A protein and the small-molecule ligand that binds it are described below.
Small molecule (SMILES): N[C@@H](CCC(=O)O)C(=O)O

Sequence of chain 1.D:
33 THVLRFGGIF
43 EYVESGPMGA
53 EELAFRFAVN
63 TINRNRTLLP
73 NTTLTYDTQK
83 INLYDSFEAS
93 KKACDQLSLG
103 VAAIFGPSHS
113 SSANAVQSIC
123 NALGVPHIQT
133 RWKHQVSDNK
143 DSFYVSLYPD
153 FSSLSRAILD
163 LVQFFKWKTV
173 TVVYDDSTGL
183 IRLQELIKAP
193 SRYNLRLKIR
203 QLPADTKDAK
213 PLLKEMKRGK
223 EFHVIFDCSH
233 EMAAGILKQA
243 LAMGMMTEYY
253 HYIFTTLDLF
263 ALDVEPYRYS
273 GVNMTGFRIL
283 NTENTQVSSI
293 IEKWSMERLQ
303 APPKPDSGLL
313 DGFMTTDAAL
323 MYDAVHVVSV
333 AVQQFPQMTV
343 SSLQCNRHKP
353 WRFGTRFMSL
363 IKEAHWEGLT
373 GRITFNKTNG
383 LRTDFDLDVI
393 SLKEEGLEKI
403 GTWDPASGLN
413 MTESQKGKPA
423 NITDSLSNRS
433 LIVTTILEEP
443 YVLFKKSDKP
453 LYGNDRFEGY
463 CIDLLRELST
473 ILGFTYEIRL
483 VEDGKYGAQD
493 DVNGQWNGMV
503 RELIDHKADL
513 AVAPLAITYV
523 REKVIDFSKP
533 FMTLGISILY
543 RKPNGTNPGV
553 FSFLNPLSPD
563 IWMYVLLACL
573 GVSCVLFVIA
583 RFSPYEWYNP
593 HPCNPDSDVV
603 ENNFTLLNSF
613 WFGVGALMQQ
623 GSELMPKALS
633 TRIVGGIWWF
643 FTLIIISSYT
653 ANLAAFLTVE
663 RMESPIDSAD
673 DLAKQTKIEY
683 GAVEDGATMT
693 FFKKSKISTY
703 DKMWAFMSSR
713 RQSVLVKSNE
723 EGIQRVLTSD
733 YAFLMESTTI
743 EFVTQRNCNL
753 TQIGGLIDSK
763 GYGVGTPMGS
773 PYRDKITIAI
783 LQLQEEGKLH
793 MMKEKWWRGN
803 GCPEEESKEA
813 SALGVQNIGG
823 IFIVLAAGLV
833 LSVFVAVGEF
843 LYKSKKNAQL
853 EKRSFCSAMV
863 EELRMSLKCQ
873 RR

Binding-site contacts:
Ligand atom OE2 contacts residue THR690 of chain 1.D at 3.0 Å (h-bond).
Ligand atom O contacts residue ALA689 of chain 1.D at 2.5 Å (h-bond).
Ligand atom O contacts residue ARG523 of chain 1.D at 3.0 Å (salt-bridge).
Ligand atom CA contacts residue ALA689 of chain 1.D at 4.1 Å (hydrophobic).
Ligand atom O contacts residue TYR488 of chain 1.D at 3.3 Å.
Ligand atom N contacts residue PRO516 of chain 1.D at 4.3 Å.
Ligand atom OE1 contacts residue MET737 of chain 1.D at 3.4 Å.
Ligand atom CB contacts residue GLY688 of chain 1.D at 4.3 Å.
Ligand atom CG contacts residue VAL685 of chain 1.D at 3.7 Å (hydrophobic).
Ligand atom N contacts residue TYR764 of chain 1.D at 3.5 Å (h-bond).
Ligand atom CB contacts residue TYR488 of chain 1.D at 3.5 Å (hydrophobic).
Ligand atom C contacts residue TYR488 of chain 1.D at 3.4 Å (hydrophobic).
Ligand atom CD contacts residue VAL685 of chain 1.D at 3.6 Å (hydrophobic).
Ligand atom CA contacts residue GLU738 of chain 1.D at 3.4 Å.
Ligand atom CG contacts residue GLU738 of chain 1.D at 4.3 Å.
Ligand atom OE1 contacts residue THR690 of chain 1.D at 3.7 Å.
Ligand atom OXT contacts residue ALA518 of chain 1.D at 3.5 Å.
Ligand atom OXT contacts residue ALA689 of chain 1.D at 3.7 Å.
Ligand atom OE1 contacts residue LEU736 of chain 1.D at 4.0 Å.
Ligand atom N contacts residue TYR488 of chain 1.D at 3.4 Å.
Ligand atom C contacts residue ARG523 of chain 1.D at 3.9 Å.
Ligand atom C contacts residue GLU738 of chain 1.D at 4.2 Å.
Ligand atom OXT contacts residue PRO516 of chain 1.D at 3.7 Å.
Ligand atom CB contacts residue GLU738 of chain 1.D at 4.3 Å.
Ligand atom OXT contacts residue ARG523 of chain 1.D at 3.7 Å.
Ligand atom CA contacts residue TYR488 of chain 1.D at 3.6 Å (hydrophobic).
Ligand atom OXT contacts residue TYR488 of chain 1.D at 3.6 Å.
Ligand atom CD contacts residue GLU738 of chain 1.D at 3.7 Å.
Ligand atom OE2 contacts residue VAL685 of chain 1.D at 3.6 Å.
Ligand atom OE1 contacts residue GLU738 of chain 1.D at 3.7 Å.
Ligand atom N contacts residue GLU738 of chain 1.D at 3.4 Å.
Ligand atom C contacts residue ALA689 of chain 1.D at 3.4 Å (hydrophobic).
Ligand atom OE1 contacts residue ASN721 of chain 1.D at 3.8 Å.
Ligand atom CB contacts residue ALA689 of chain 1.D at 4.2 Å (hydrophobic).
Ligand atom OE2 contacts residue GLU738 of chain 1.D at 3.7 Å.
Ligand atom O contacts residue GLY688 of chain 1.D at 3.3 Å.
Ligand atom CG contacts residue ASN721 of chain 1.D at 3.9 Å.
Ligand atom OE1 contacts residue VAL685 of chain 1.D at 3.8 Å.
Ligand atom CD contacts residue THR690 of chain 1.D at 3.6 Å.
Ligand atom CD contacts residue ASN721 of chain 1.D at 4.3 Å.